Binding-site contacts:
Ligand atom C1 contacts residue ASN113 of chain 1.A at 1.4 Å.
Ligand atom C5 contacts residue ARG78 of chain 1.A at 4.0 Å.
Ligand atom O6 contacts residue ARG78 of chain 1.A at 4.3 Å.
Ligand atom O7 contacts residue GLU75 of chain 1.A at 3.8 Å.
Ligand atom O5 contacts residue ASN113 of chain 1.A at 2.4 Å (h-bond).
Ligand atom N2 contacts residue ASN113 of chain 1.A at 3.1 Å (h-bond).
Ligand atom C2 contacts residue ASN113 of chain 1.A at 2.6 Å.
Ligand atom O3 contacts residue ASN76 of chain 1.A at 4.1 Å.
Ligand atom C1 contacts residue ARG78 of chain 1.A at 3.7 Å.
Ligand atom C6 contacts residue ARG78 of chain 1.A at 4.1 Å.
Ligand atom C6 contacts residue PHE222 of chain 1.A at 3.7 Å (hydrophobic).
Ligand atom C7 contacts residue GLU75 of chain 1.A at 4.2 Å.
Ligand atom C8 contacts residue ASN113 of chain 1.A at 3.9 Å.
Ligand atom N2 contacts residue ASN76 of chain 1.A at 4.1 Å.
Ligand atom C2 contacts residue ASN76 of chain 1.A at 3.6 Å.
Ligand atom O7 contacts residue ASN76 of chain 1.A at 3.1 Å (h-bond).
Ligand atom C7 contacts residue ASN76 of chain 1.A at 4.0 Å.
Ligand atom C5 contacts residue ASN113 of chain 1.A at 3.7 Å.
Ligand atom C7 contacts residue ASN113 of chain 1.A at 3.9 Å.
Ligand atom C4 contacts residue ASN113 of chain 1.A at 4.3 Å.
Ligand atom C3 contacts residue ASN113 of chain 1.A at 3.9 Å.
Ligand atom O7 contacts residue ASN113 of chain 1.A at 4.4 Å.
Ligand atom O5 contacts residue ARG78 of chain 1.A at 3.0 Å (salt-bridge).
Ligand atom O6 contacts residue PHE222 of chain 1.A at 3.6 Å.

Sequence of chain 1.A:
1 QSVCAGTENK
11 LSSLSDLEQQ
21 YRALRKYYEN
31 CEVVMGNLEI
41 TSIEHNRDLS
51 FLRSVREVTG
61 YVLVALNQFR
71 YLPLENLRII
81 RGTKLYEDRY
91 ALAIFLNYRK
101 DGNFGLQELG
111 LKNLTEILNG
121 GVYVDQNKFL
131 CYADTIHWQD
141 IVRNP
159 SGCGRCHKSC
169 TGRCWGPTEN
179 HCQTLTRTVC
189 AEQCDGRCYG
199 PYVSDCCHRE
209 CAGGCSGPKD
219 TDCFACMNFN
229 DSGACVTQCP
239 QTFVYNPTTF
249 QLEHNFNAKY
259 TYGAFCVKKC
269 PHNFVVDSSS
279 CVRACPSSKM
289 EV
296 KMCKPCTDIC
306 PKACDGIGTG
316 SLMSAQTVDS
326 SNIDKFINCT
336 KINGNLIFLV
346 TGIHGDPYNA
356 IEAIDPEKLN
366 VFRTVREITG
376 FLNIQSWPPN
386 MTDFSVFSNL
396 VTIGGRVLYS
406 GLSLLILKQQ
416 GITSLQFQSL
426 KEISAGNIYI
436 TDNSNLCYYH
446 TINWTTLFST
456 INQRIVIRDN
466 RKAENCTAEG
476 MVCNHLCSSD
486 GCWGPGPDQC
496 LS

The small molecule below binds the protein below.
Small molecule (SMILES): CC(=O)N[C@@H]1[C@@H](O)[C@H](O)[C@@H](CO)O[C@H]1O